Sequence of chain 9.B:
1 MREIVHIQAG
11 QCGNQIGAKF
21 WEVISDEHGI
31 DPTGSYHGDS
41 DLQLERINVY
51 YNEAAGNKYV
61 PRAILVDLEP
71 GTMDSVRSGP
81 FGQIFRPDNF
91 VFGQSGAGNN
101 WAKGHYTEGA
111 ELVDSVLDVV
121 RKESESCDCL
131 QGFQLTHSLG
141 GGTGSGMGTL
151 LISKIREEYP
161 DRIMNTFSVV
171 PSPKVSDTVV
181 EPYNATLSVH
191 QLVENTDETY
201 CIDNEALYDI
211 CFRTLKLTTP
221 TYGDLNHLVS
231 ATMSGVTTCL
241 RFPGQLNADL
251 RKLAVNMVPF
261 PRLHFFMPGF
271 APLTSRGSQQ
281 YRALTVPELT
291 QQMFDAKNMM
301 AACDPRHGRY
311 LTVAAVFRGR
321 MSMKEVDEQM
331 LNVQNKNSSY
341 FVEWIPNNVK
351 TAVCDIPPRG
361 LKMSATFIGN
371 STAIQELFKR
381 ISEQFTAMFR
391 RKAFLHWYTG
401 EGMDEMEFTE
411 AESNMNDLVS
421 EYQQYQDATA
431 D

The protein below binds the small molecule below.
Small molecule (SMILES): CC[C@H](/C=C(/C)[C@@H]1C[C@@H](OC)C[C@H](O)C(C)(C)[C@@]2(O)O[C@@H](C[C@@H](OC)[C@H](O)C(=O)O1)C[C@@H](OC)[C@H]2O)CO

Sequence of chain 1.B:
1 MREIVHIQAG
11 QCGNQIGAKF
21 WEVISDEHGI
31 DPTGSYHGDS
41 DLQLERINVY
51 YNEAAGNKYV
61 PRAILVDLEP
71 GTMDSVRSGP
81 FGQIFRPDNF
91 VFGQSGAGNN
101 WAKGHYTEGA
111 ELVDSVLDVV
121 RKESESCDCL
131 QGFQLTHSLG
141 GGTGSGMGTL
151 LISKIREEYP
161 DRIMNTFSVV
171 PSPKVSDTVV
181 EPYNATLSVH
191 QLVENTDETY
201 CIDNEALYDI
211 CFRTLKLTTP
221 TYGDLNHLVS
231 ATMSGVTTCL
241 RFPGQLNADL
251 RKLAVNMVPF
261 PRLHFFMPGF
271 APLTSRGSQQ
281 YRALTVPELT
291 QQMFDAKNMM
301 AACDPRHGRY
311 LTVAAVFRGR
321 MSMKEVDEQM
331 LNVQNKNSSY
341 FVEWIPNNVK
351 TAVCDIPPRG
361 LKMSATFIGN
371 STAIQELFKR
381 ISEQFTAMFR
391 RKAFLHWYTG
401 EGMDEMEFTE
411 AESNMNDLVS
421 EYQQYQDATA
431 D

Binding-site contacts:
Ligand atom C6 contacts residue ASP118 of chain 1.B at 3.6 Å.
Ligand atom C25 contacts residue TYR340 of chain 9.B at 3.7 Å (hydrophobic).
Ligand atom O1 contacts residue ASP295 of chain 9.B at 3.3 Å.
Ligand atom O3 contacts residue ARG306 of chain 9.B at 2.8 Å (salt-bridge).
Ligand atom C17 contacts residue ASP118 of chain 1.B at 3.8 Å.
Ligand atom C1 contacts residue ASP295 of chain 9.B at 3.9 Å.
Ligand atom C16 contacts residue ARG306 of chain 9.B at 3.6 Å.
Ligand atom O8 contacts residue ASP118 of chain 1.B at 2.4 Å (salt-bridge).
Ligand atom C26 contacts residue PHE294 of chain 9.B at 2.9 Å (hydrophobic).
Ligand atom C1 contacts residue ALA296 of chain 9.B at 3.8 Å (hydrophobic).
Ligand atom C2 contacts residue ASP295 of chain 9.B at 3.5 Å.
Ligand atom C2 contacts residue ARG306 of chain 9.B at 3.8 Å.
Ligand atom C27 contacts residue PHE294 of chain 9.B at 3.2 Å (hydrophobic).
Ligand atom C23 contacts residue PHE294 of chain 9.B at 2.6 Å (hydrophobic).
Ligand atom C14 contacts residue ASN337 of chain 9.B at 3.8 Å.
Ligand atom C24 contacts residue PHE294 of chain 9.B at 2.8 Å (hydrophobic).
Ligand atom O1 contacts residue PHE294 of chain 9.B at 2.8 Å (h-bond).
Ligand atom O15 contacts residue PHE294 of chain 9.B at 3.9 Å.
Ligand atom C22 contacts residue PHE294 of chain 9.B at 3.7 Å (hydrophobic).
Ligand atom C27 contacts residue VAL333 of chain 9.B at 3.6 Å (hydrophobic).
Ligand atom O24 contacts residue TYR310 of chain 9.B at 3.2 Å (h-bond).
Ligand atom O24 contacts residue ASP295 of chain 9.B at 4.0 Å.
Ligand atom C15 contacts residue PHE294 of chain 9.B at 3.7 Å (hydrophobic).
Ligand atom O7 contacts residue ASP118 of chain 1.B at 3.6 Å.
Ligand atom O2 contacts residue ASP295 of chain 9.B at 2.8 Å (salt-bridge).
Ligand atom C19 contacts residue LYS122 of chain 1.B at 3.8 Å.
Ligand atom O8 contacts residue ARG121 of chain 1.B at 3.8 Å.
Ligand atom C17 contacts residue LYS122 of chain 1.B at 3.6 Å.
Ligand atom C1 contacts residue PHE294 of chain 9.B at 3.5 Å (hydrophobic).
Ligand atom O8 contacts residue LYS122 of chain 1.B at 3.9 Å.
Ligand atom C18 contacts residue ARG121 of chain 1.B at 3.8 Å.
Ligand atom O2 contacts residue ALA296 of chain 9.B at 3.6 Å (h-bond).
Ligand atom O24 contacts residue PHE294 of chain 9.B at 2.5 Å (h-bond).
Ligand atom C20 contacts residue PHE294 of chain 9.B at 3.7 Å (hydrophobic).
Ligand atom O2 contacts residue ARG306 of chain 9.B at 3.0 Å (salt-bridge).
Ligand atom O1 contacts residue ARG306 of chain 9.B at 4.0 Å.
Ligand atom C24 contacts residue TYR310 of chain 9.B at 3.5 Å (hydrophobic).
Ligand atom C3 contacts residue ARG306 of chain 9.B at 3.8 Å.
Ligand atom C8 contacts residue ASP118 of chain 1.B at 3.5 Å.
Ligand atom O1 contacts residue ALA296 of chain 9.B at 2.8 Å (h-bond).